Sequence of chain 1.B:
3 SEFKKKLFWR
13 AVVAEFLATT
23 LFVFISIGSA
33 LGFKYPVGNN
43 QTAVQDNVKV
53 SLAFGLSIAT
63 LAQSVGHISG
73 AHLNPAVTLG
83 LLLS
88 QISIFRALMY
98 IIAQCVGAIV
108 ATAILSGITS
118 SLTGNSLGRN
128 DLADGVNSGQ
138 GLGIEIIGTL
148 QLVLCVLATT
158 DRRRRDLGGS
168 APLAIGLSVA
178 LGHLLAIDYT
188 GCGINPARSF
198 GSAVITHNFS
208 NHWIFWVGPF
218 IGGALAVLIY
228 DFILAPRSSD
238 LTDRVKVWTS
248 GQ

Binding-site contacts:
Ligand atom C23 contacts residue GLY140 of chain 1.B at 3.6 Å.
Ligand atom C3 contacts residue SER117 of chain 1.A at 3.9 Å.
Ligand atom C21 contacts residue GLY140 of chain 1.B at 3.7 Å.
Ligand atom C2 contacts residue ASN134 of chain 1.B at 4.1 Å.
Ligand atom O1 contacts residue SER117 of chain 1.A at 4.2 Å.
Ligand atom C4 contacts residue SER117 of chain 1.A at 4.4 Å.
Ligand atom C2 contacts residue GLN137 of chain 1.B at 4.4 Å.
Ligand atom C7 contacts residue GLY114 of chain 1.A at 3.3 Å.
Ligand atom C21 contacts residue GLY136 of chain 1.B at 3.5 Å.
Ligand atom C15 contacts residue ILE111 of chain 1.A at 4.4 Å (hydrophobic).
Ligand atom C8 contacts residue GLY114 of chain 1.A at 4.3 Å.
Ligand atom C1 contacts residue ASN134 of chain 1.B at 4.0 Å.
Ligand atom C27 contacts residue ILE111 of chain 1.A at 4.0 Å (hydrophobic).
Ligand atom C20 contacts residue GLY136 of chain 1.B at 4.4 Å.
Ligand atom C17 contacts residue GLY136 of chain 1.B at 4.1 Å.
Ligand atom C12 contacts residue GLN137 of chain 1.B at 4.2 Å.
Ligand atom C5 contacts residue GLY114 of chain 1.A at 4.0 Å.
Ligand atom C1 contacts residue GLN137 of chain 1.B at 4.2 Å.
Ligand atom C7 contacts residue ILE115 of chain 1.A at 4.4 Å (hydrophobic).
Ligand atom C17 contacts residue ILE115 of chain 1.A at 4.5 Å (hydrophobic).
Ligand atom C12 contacts residue GLY136 of chain 1.B at 3.6 Å.
Ligand atom C15 contacts residue ILE115 of chain 1.A at 4.1 Å (hydrophobic).
Ligand atom C27 contacts residue ILE144 of chain 1.B at 3.7 Å (hydrophobic).
Ligand atom C16 contacts residue ILE111 of chain 1.A at 4.1 Å (hydrophobic).
Ligand atom C3 contacts residue GLN137 of chain 1.B at 4.2 Å.
Ligand atom C6 contacts residue GLY114 of chain 1.A at 3.2 Å.
Ligand atom C21 contacts residue LEU139 of chain 1.B at 4.5 Å (hydrophobic).
Ligand atom C16 contacts residue ILE115 of chain 1.A at 3.8 Å (hydrophobic).
Ligand atom C11 contacts residue GLY136 of chain 1.B at 4.2 Å.
Ligand atom C24 contacts residue ILE143 of chain 1.B at 4.1 Å (hydrophobic).
Ligand atom C14 contacts residue ILE115 of chain 1.A at 4.5 Å (hydrophobic).

A protein and the small-molecule ligand that binds it are described below.
Small molecule (SMILES): CC(C)CCC[C@@H](C)[C@H]1CC[C@H]2[C@@H]3CC=C4C[C@@H](O)CC[C@]4(C)[C@H]3CC[C@]12C

Sequence of chain 1.A:
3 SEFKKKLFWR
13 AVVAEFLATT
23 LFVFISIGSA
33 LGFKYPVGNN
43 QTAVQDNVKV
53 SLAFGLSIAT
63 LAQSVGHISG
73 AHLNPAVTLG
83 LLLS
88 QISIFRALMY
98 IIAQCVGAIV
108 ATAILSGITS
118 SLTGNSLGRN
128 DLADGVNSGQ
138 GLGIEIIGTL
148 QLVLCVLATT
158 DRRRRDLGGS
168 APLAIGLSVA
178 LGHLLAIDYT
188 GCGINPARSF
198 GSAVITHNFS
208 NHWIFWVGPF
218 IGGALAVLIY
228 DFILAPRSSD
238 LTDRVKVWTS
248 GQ